Sequence of chain 1.E:
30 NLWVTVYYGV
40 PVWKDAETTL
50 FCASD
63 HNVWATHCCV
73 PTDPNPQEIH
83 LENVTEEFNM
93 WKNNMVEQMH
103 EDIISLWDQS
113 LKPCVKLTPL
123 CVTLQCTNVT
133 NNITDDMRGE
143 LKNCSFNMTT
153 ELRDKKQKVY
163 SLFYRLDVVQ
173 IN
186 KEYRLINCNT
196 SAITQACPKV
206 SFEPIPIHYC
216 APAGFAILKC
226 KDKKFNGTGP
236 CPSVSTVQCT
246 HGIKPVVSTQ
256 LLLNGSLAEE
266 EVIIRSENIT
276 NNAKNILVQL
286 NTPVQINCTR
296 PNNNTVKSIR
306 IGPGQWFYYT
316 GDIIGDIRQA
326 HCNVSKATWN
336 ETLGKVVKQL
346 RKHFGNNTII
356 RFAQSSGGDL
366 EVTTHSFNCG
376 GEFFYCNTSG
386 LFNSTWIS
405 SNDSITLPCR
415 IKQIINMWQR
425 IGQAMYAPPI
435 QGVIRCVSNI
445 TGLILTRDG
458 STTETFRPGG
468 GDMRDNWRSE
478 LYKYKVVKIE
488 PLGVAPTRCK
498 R

A small-molecule ligand and the protein it binds are described below.
Small molecule (SMILES): CC(=O)N[C@@H]1[C@@H](O)[C@H](O)[C@@H](CO)O[C@H]1O

Sequence of chain 1.B:
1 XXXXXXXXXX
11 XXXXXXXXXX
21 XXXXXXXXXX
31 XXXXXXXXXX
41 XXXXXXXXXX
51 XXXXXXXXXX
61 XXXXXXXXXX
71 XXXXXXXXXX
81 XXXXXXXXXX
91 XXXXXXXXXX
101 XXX

Binding-site contacts:
Ligand atom O5 contacts residue ASN351 of chain 1.E at 2.4 Å (h-bond).
Ligand atom C3 contacts residue ASN351 of chain 1.E at 3.8 Å.
Ligand atom C7 contacts residue ASN351 of chain 1.E at 3.2 Å.
Ligand atom N2 contacts residue ASN351 of chain 1.E at 2.9 Å (h-bond).
Ligand atom C4 contacts residue ASN351 of chain 1.E at 4.2 Å.
Ligand atom C8 contacts residue ASN351 of chain 1.E at 4.4 Å.
Ligand atom C2 contacts residue ASN351 of chain 1.E at 2.5 Å.
Ligand atom O7 contacts residue ASN351 of chain 1.E at 3.1 Å (h-bond).
Ligand atom O4 contacts residue UNK66 of chain 1.B at 4.5 Å.
Ligand atom C5 contacts residue ASN351 of chain 1.E at 3.7 Å.
Ligand atom C1 contacts residue ASN351 of chain 1.E at 1.4 Å.